Sequence of chain 1.A:
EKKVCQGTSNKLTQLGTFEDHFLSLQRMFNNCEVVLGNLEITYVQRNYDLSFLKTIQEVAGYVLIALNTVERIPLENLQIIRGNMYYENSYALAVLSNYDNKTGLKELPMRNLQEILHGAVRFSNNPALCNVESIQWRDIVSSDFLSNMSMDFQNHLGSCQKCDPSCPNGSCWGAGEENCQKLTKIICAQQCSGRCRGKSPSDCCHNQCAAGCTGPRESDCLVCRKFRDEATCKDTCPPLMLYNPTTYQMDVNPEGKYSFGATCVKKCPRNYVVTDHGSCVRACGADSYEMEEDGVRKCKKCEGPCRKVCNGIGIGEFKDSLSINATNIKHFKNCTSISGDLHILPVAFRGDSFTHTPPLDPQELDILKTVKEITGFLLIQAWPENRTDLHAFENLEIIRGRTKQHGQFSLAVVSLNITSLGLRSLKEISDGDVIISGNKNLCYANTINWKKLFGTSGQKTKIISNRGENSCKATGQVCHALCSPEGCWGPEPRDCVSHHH

The protein below binds the small molecule below.
Small molecule (SMILES): CC(=O)N[C@H]1[C@H](O[C@H]2[C@H](O)[C@@H](NC(C)=O)CO[C@@H]2CO)O[C@H](CO)[C@@H](O[C@@H]2O[C@H](CO)[C@@H](O)[C@H](O)[C@@H]2O)[C@@H]1O

Binding-site contacts:
Ligand atom O4 contacts residue ASP323 of chain 1.A at 3.9 Å.
Ligand atom O7 contacts residue SER324 of chain 1.A at 3.9 Å.
Ligand atom C2 contacts residue THR360 of chain 1.A at 3.8 Å.
Ligand atom O7 contacts residue ASN328 of chain 1.A at 3.9 Å.
Ligand atom O7 contacts residue LEU325 of chain 1.A at 2.9 Å (h-bond).
Ligand atom C6 contacts residue ASP323 of chain 1.A at 3.9 Å.
Ligand atom C8 contacts residue THR358 of chain 1.A at 3.5 Å.
Ligand atom C6 contacts residue SER324 of chain 1.A at 4.1 Å.
Ligand atom C1 contacts residue ASN331 of chain 1.A at 4.2 Å.
Ligand atom C7 contacts residue LEU325 of chain 1.A at 4.0 Å (hydrophobic).
Ligand atom O5 contacts residue THR330 of chain 1.A at 3.4 Å (h-bond).
Ligand atom C1 contacts residue ASN328 of chain 1.A at 1.4 Å.
Ligand atom C3 contacts residue ASN328 of chain 1.A at 3.6 Å.
Ligand atom C1 contacts residue THR330 of chain 1.A at 4.1 Å.
Ligand atom O5 contacts residue ASN331 of chain 1.A at 2.9 Å (h-bond).
Ligand atom C2 contacts residue ASN328 of chain 1.A at 2.2 Å.
Ligand atom C5 contacts residue ASN328 of chain 1.A at 3.8 Å.
Ligand atom C5 contacts residue ASP323 of chain 1.A at 3.8 Å.
Ligand atom C3 contacts residue THR360 of chain 1.A at 3.9 Å.
Ligand atom C7 contacts residue THR358 of chain 1.A at 3.7 Å.
Ligand atom C5 contacts residue SER324 of chain 1.A at 4.2 Å.
Ligand atom C8 contacts residue VAL350 of chain 1.A at 4.2 Å (hydrophobic).
Ligand atom C6 contacts residue THR330 of chain 1.A at 3.4 Å.
Ligand atom C6 contacts residue ASN331 of chain 1.A at 3.0 Å.
Ligand atom C7 contacts residue ASN328 of chain 1.A at 3.4 Å.
Ligand atom O6 contacts residue ASN331 of chain 1.A at 2.2 Å (h-bond).
Ligand atom O5 contacts residue ASN328 of chain 1.A at 2.5 Å (h-bond).
Ligand atom C1 contacts residue THR360 of chain 1.A at 3.6 Å.
Ligand atom C5 contacts residue ASN331 of chain 1.A at 3.6 Å.
Ligand atom N2 contacts residue ASN328 of chain 1.A at 2.5 Å (h-bond).
Ligand atom C5 contacts residue THR330 of chain 1.A at 3.4 Å.
Ligand atom C8 contacts residue ASP355 of chain 1.A at 3.2 Å.
Ligand atom O3 contacts residue THR358 of chain 1.A at 3.3 Å.
Ligand atom C3 contacts residue THR358 of chain 1.A at 3.8 Å.
Ligand atom C8 contacts residue LEU325 of chain 1.A at 3.8 Å (hydrophobic).
Ligand atom C1 contacts residue SER324 of chain 1.A at 4.0 Å.
Ligand atom O6 contacts residue SER324 of chain 1.A at 3.2 Å (h-bond).
Ligand atom C4 contacts residue SER324 of chain 1.A at 3.5 Å.
Ligand atom N2 contacts residue THR358 of chain 1.A at 3.3 Å (h-bond).
Ligand atom N2 contacts residue THR360 of chain 1.A at 3.3 Å (h-bond).